A small-molecule ligand and the protein it binds are described below.
Small molecule (SMILES): CC(=O)N[C@@H]1[C@@H](O)[C@H](O)[C@@H](CO)O[C@H]1O

Sequence of chain 1.A:
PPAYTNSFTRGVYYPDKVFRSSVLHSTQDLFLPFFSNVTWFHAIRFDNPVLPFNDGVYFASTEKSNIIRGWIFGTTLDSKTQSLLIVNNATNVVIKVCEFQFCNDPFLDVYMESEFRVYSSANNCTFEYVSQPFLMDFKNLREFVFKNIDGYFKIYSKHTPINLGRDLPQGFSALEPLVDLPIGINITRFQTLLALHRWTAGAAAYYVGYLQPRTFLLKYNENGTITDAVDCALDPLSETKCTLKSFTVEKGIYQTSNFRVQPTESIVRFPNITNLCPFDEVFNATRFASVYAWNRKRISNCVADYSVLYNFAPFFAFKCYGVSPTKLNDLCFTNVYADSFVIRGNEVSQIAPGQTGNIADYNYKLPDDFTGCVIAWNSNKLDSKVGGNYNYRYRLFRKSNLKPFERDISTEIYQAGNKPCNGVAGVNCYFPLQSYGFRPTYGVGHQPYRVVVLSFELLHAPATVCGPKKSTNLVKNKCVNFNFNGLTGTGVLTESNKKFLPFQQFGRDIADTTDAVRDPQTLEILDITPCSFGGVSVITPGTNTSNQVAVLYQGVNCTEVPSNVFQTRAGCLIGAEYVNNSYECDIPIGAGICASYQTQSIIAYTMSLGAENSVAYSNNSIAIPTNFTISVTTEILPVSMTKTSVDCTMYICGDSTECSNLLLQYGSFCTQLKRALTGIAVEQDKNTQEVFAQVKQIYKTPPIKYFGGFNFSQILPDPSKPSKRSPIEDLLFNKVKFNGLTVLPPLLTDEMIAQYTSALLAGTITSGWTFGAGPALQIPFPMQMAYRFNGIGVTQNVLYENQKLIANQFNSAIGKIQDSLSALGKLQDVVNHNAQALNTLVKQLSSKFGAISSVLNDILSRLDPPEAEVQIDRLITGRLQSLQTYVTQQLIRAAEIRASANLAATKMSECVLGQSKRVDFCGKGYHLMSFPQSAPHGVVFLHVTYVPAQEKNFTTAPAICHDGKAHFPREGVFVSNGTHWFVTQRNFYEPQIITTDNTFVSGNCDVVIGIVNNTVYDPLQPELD

Binding-site contacts:
Ligand atom C3 contacts residue ASN61 of chain 1.A at 3.8 Å.
Ligand atom O7 contacts residue ASN61 of chain 1.A at 4.2 Å.
Ligand atom O5 contacts residue ASN61 of chain 1.A at 2.4 Å (h-bond).
Ligand atom C8 contacts residue PHE59 of chain 1.A at 3.5 Å (hydrophobic).
Ligand atom C2 contacts residue ASN61 of chain 1.A at 2.4 Å.
Ligand atom N2 contacts residue ASN61 of chain 1.A at 2.9 Å (h-bond).
Ligand atom C7 contacts residue ASN61 of chain 1.A at 3.7 Å.
Ligand atom C5 contacts residue ASN61 of chain 1.A at 3.7 Å.
Ligand atom C4 contacts residue ASN61 of chain 1.A at 4.2 Å.
Ligand atom C1 contacts residue ASN61 of chain 1.A at 1.4 Å.